This small molecule binds to this protein.
Small molecule (SMILES): COc1ccc(OCc2ccc(COc3c(Cl)cccc3Cl)cc2)c(Cl)c1

Sequence of chain 5.B:
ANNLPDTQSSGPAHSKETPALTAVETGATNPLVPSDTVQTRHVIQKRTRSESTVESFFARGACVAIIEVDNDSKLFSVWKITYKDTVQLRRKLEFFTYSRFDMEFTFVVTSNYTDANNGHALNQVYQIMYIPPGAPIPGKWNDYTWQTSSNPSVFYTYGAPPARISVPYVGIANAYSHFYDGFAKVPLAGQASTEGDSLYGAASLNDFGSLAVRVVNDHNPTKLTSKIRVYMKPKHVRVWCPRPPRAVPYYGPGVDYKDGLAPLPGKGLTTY

Sequence of chain 4.E:
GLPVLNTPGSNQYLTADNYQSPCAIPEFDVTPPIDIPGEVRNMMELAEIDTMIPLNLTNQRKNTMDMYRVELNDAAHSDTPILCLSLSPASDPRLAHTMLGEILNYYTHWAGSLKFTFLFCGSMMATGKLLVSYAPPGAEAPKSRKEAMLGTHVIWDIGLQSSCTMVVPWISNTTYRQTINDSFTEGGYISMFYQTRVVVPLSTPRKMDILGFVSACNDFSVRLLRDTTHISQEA

Binding-site contacts:
Ligand atom C20 contacts residue ILE171 of chain 5.B at 3.8 Å (hydrophobic).
Ligand atom C1 contacts residue TYR182 of chain 5.B at 3.8 Å (hydrophobic).
Ligand atom C12 contacts residue ILE87 of chain 5.B at 3.8 Å (hydrophobic).
Ligand atom C8 contacts residue MET109 of chain 5.B at 3.4 Å (hydrophobic).
Ligand atom C21 contacts residue SER105 of chain 5.B at 3.8 Å.
Ligand atom CL2 contacts residue ALA24 of chain 4.E at 3.5 Å.
Ligand atom C10 contacts residue TYR136 of chain 5.B at 3.5 Å (hydrophobic).
Ligand atom C9 contacts residue PHE214 of chain 5.B at 3.7 Å (hydrophobic).
Ligand atom O1 contacts residue ILE87 of chain 5.B at 3.7 Å.
Ligand atom C21 contacts residue TYR182 of chain 5.B at 3.8 Å (hydrophobic).
Ligand atom C13 contacts residue ILE87 of chain 5.B at 3.7 Å (hydrophobic).
Ligand atom C9 contacts residue VAL176 of chain 5.B at 3.6 Å (hydrophobic).
Ligand atom C13 contacts residue MET109 of chain 5.B at 3.4 Å (hydrophobic).
Ligand atom CL2 contacts residue ILE25 of chain 4.E at 3.4 Å.
Ligand atom O2 contacts residue VAL173 of chain 5.B at 3.4 Å.
Ligand atom O1 contacts residue MET109 of chain 5.B at 3.7 Å.
Ligand atom C11 contacts residue ILE87 of chain 5.B at 3.8 Å (hydrophobic).
Ligand atom C16 contacts residue TYR136 of chain 5.B at 3.8 Å (hydrophobic).
Ligand atom C19 contacts residue LEU217 of chain 5.B at 3.8 Å (hydrophobic).
Ligand atom C20 contacts residue LEU217 of chain 5.B at 3.8 Å (hydrophobic).
Ligand atom C7 contacts residue MET109 of chain 5.B at 3.3 Å (hydrophobic).
Ligand atom CL3 contacts residue PHE111 of chain 5.B at 3.8 Å.
Ligand atom C21 contacts residue HIS184 of chain 5.B at 3.6 Å.
Ligand atom C17 contacts residue ALA24 of chain 4.E at 3.7 Å (hydrophobic).
Ligand atom C16 contacts residue ALA24 of chain 4.E at 3.8 Å (hydrophobic).
Ligand atom C6 contacts residue TYR89 of chain 5.B at 3.7 Å (hydrophobic).
Ligand atom C4 contacts residue MET109 of chain 5.B at 3.8 Å (hydrophobic).
Ligand atom C2 contacts residue PHE214 of chain 5.B at 3.6 Å (hydrophobic).
Ligand atom O1 contacts residue PHE214 of chain 5.B at 3.8 Å.
Ligand atom C7 contacts residue PHE214 of chain 5.B at 3.5 Å (hydrophobic).
Ligand atom C5 contacts residue TYR89 of chain 5.B at 3.5 Å (hydrophobic).
Ligand atom O3 contacts residue PHE107 of chain 5.B at 3.6 Å.
Ligand atom C14 contacts residue TYR136 of chain 5.B at 3.5 Å (hydrophobic).
Ligand atom CL3 contacts residue LEU217 of chain 5.B at 3.8 Å.
Ligand atom C13 contacts residue PHE111 of chain 5.B at 3.7 Å (hydrophobic).
Ligand atom C12 contacts residue PHE111 of chain 5.B at 3.8 Å (hydrophobic).
Ligand atom C17 contacts residue TYR136 of chain 5.B at 3.7 Å (hydrophobic).
Ligand atom C3 contacts residue MET109 of chain 5.B at 3.7 Å (hydrophobic).
Ligand atom O3 contacts residue TYR89 of chain 5.B at 3.6 Å.
Ligand atom CL2 contacts residue TYR136 of chain 5.B at 3.6 Å.